Binding-site contacts:
Ligand atom N2 contacts residue ASN64 of chain 1.C at 2.9 Å (h-bond).
Ligand atom O7 contacts residue ASN64 of chain 1.C at 4.0 Å.
Ligand atom C5 contacts residue PHE95 of chain 1.C at 4.5 Å (hydrophobic).
Ligand atom C2 contacts residue ASN64 of chain 1.C at 2.3 Å.
Ligand atom O5 contacts residue PHE95 of chain 1.C at 3.3 Å.
Ligand atom C4 contacts residue ASN64 of chain 1.C at 3.9 Å.
Ligand atom C3 contacts residue ASN64 of chain 1.C at 3.6 Å.
Ligand atom C6 contacts residue PHE95 of chain 1.C at 4.4 Å (hydrophobic).
Ligand atom O5 contacts residue ASN64 of chain 1.C at 2.3 Å (h-bond).
Ligand atom C1 contacts residue ASN64 of chain 1.C at 1.4 Å.
Ligand atom C8 contacts residue ARG63 of chain 1.C at 4.1 Å.
Ligand atom C1 contacts residue PHE95 of chain 1.C at 3.9 Å (hydrophobic).
Ligand atom C5 contacts residue ASN64 of chain 1.C at 3.6 Å.
Ligand atom C7 contacts residue ASN64 of chain 1.C at 3.7 Å.

Sequence of chain 1.C:
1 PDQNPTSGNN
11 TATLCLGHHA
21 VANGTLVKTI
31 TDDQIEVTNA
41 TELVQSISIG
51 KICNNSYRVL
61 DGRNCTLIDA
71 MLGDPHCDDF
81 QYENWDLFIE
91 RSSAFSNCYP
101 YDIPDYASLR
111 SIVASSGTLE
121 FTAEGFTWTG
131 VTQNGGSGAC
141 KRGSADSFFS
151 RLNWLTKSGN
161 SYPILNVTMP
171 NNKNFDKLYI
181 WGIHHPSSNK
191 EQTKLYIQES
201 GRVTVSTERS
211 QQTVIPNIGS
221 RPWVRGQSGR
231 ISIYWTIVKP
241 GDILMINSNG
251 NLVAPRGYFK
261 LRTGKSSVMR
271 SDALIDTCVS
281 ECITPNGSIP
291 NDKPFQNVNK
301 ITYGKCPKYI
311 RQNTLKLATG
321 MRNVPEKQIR

A protein and the small-molecule ligand that binds it are described below.
Small molecule (SMILES): CC(=O)N[C@H]1CO[C@H](CO)[C@@H](OC2O[C@H](CO)[C@@H](O)[C@H](O)[C@H]2NC(C)=O)[C@@H]1O